The small molecule below binds the protein below.
Small molecule (SMILES): CSc1nnc(-c2ccc(Cl)cc2)[nH]1

Binding-site contacts:
Ligand atom C9 contacts residue GLY228 of chain 1.B at 3.8 Å.
Ligand atom C13 contacts residue SER226 of chain 1.B at 4.0 Å.
Ligand atom C8 contacts residue GLY228 of chain 1.B at 3.7 Å.
Ligand atom C11 contacts residue GLY228 of chain 1.B at 3.8 Å.
Ligand atom C13 contacts residue VAL225 of chain 1.B at 3.5 Å (hydrophobic).
Ligand atom C10 contacts residue GLY228 of chain 1.B at 3.8 Å.
Ligand atom CL12 contacts residue TYR240 of chain 1.B at 3.7 Å.
Ligand atom C8 contacts residue ALA200 of chain 1.B at 4.1 Å (hydrophobic).
Ligand atom C11 contacts residue TRP227 of chain 1.B at 3.5 Å (hydrophobic).
Ligand atom N4 contacts residue CYS231 of chain 1.B at 3.8 Å.
Ligand atom C13 contacts residue TRP227 of chain 1.B at 3.4 Å (hydrophobic).
Ligand atom C10 contacts residue ASP199 of chain 1.B at 3.4 Å.
Ligand atom C3 contacts residue GLU202 of chain 1.B at 4.0 Å.
Ligand atom C10 contacts residue ALA200 of chain 1.B at 3.5 Å (hydrophobic).
Ligand atom N7 contacts residue CYS201 of chain 1.B at 4.1 Å.
Ligand atom C11 contacts residue GLY238 of chain 1.B at 4.1 Å.
Ligand atom C14 contacts residue GLY228 of chain 1.B at 3.6 Å.
Ligand atom C1 contacts residue GLU202 of chain 1.B at 3.0 Å.
Ligand atom C9 contacts residue ASP199 of chain 1.B at 4.1 Å.
Ligand atom CL12 contacts residue VAL225 of chain 1.B at 3.6 Å.
Ligand atom C8 contacts residue CYS201 of chain 1.B at 4.1 Å (hydrophobic).
Ligand atom C11 contacts residue ALA200 of chain 1.B at 3.9 Å (hydrophobic).
Ligand atom C9 contacts residue ALA200 of chain 1.B at 3.3 Å (hydrophobic).
Ligand atom C13 contacts residue GLY228 of chain 1.B at 3.7 Å.
Ligand atom C10 contacts residue GLY238 of chain 1.B at 4.0 Å.
Ligand atom N5 contacts residue GLY230 of chain 1.B at 3.0 Å (h-bond).
Ligand atom C11 contacts residue VAL225 of chain 1.B at 3.8 Å (hydrophobic).
Ligand atom N5 contacts residue CYS231 of chain 1.B at 3.4 Å (h-bond).
Ligand atom CL12 contacts residue TRP227 of chain 1.B at 3.6 Å.
Ligand atom S2 contacts residue GLU202 of chain 1.B at 3.2 Å (salt-bridge).
Ligand atom C14 contacts residue TRP227 of chain 1.B at 3.8 Å (hydrophobic).
Ligand atom C6 contacts residue GLY230 of chain 1.B at 3.9 Å.
Ligand atom CL12 contacts residue GLY238 of chain 1.B at 3.4 Å.
Ligand atom CL12 contacts residue PHE239 of chain 1.B at 3.4 Å.
Ligand atom C6 contacts residue CYS201 of chain 1.B at 4.0 Å (hydrophobic).
Ligand atom C10 contacts residue TRP227 of chain 1.B at 4.0 Å (hydrophobic).
Ligand atom N7 contacts residue GLU202 of chain 1.B at 4.0 Å.
Ligand atom C9 contacts residue CYS201 of chain 1.B at 4.2 Å (hydrophobic).
Ligand atom C9 contacts residue GLY230 of chain 1.B at 3.7 Å.
Ligand atom N4 contacts residue GLY230 of chain 1.B at 3.8 Å.

Sequence of chain 1.B:
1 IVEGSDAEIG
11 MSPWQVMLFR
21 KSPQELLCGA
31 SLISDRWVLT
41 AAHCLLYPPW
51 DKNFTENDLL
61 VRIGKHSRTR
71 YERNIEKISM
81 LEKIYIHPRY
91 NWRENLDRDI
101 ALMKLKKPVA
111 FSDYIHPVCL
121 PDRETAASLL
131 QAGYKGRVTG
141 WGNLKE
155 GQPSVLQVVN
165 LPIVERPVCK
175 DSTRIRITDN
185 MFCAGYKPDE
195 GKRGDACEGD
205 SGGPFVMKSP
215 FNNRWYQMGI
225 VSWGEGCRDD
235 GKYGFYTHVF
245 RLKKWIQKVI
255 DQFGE